Binding-site contacts:
Ligand atom C3 contacts residue ARG432 of chain 1.F at 3.4 Å.
Ligand atom O3 contacts residue TRP398 of chain 1.F at 3.7 Å.
Ligand atom P2 contacts residue SER353 of chain 1.F at 3.6 Å.
Ligand atom O5 contacts residue LEU347 of chain 1.F at 3.8 Å.
Ligand atom O4 contacts residue THR438 of chain 1.F at 3.5 Å (h-bond).
Ligand atom O3P contacts residue TRP398 of chain 1.F at 2.8 Å (h-bond).
Ligand atom O4 contacts residue GLY436 of chain 1.F at 3.7 Å.
Ligand atom O2 contacts residue LEU347 of chain 1.F at 3.5 Å.
Ligand atom O5P contacts residue SER435 of chain 1.F at 2.6 Å (h-bond).
Ligand atom O6 contacts residue THR349 of chain 1.F at 3.1 Å (h-bond).
Ligand atom P2 contacts residue THR349 of chain 1.F at 3.6 Å.
Ligand atom O4 contacts residue TYR437 of chain 1.F at 2.9 Å (h-bond).
Ligand atom O4 contacts residue GLY434 of chain 1.F at 2.6 Å (h-bond).
Ligand atom C3 contacts residue GLY434 of chain 1.F at 3.5 Å.
Ligand atom O5P contacts residue THR349 of chain 1.F at 3.3 Å (h-bond).
Ligand atom C4 contacts residue GLY434 of chain 1.F at 3.3 Å.
Ligand atom O4P contacts residue SER435 of chain 1.F at 3.2 Å (h-bond).
Ligand atom C5 contacts residue GLY434 of chain 1.F at 3.5 Å.
Ligand atom C6 contacts residue LEU347 of chain 1.F at 3.7 Å (hydrophobic).
Ligand atom O6P contacts residue SER353 of chain 1.F at 2.7 Å (h-bond).
Ligand atom O4P contacts residue SER353 of chain 1.F at 3.7 Å.
Ligand atom C1 contacts residue ARG405 of chain 1.F at 3.8 Å.
Ligand atom O2 contacts residue GLY430 of chain 1.F at 3.6 Å (h-bond).
Ligand atom P2 contacts residue SER435 of chain 1.F at 3.4 Å.
Ligand atom O2P contacts residue ARG405 of chain 1.F at 2.6 Å (salt-bridge).
Ligand atom P1 contacts residue ARG405 of chain 1.F at 3.7 Å.
Ligand atom O1P contacts residue GLY434 of chain 1.F at 2.9 Å (h-bond).
Ligand atom O4P contacts residue GLY436 of chain 1.F at 2.9 Å (h-bond).
Ligand atom O3 contacts residue ARG432 of chain 1.F at 2.8 Å (salt-bridge).
Ligand atom O6 contacts residue THR348 of chain 1.F at 3.6 Å.
Ligand atom O5P contacts residue THR350 of chain 1.F at 2.7 Å (h-bond).
Ligand atom O3P contacts residue ARG405 of chain 1.F at 2.8 Å (salt-bridge).
Ligand atom P2 contacts residue THR348 of chain 1.F at 3.5 Å.
Ligand atom O6P contacts residue THR348 of chain 1.F at 2.6 Å (h-bond).
Ligand atom O1 contacts residue GLY434 of chain 1.F at 3.7 Å.
Ligand atom O3 contacts residue GLY430 of chain 1.F at 3.2 Å.
Ligand atom O5P contacts residue THR348 of chain 1.F at 3.7 Å.
Ligand atom C6 contacts residue SER353 of chain 1.F at 3.8 Å.
Ligand atom C6 contacts residue THR438 of chain 1.F at 3.5 Å.
Ligand atom O1P contacts residue PRO433 of chain 1.F at 3.7 Å.

This protein binds this small molecule.
Small molecule (SMILES): O=P(O)(O)OC[C@H]1O[C@](O)(COP(=O)(O)O)[C@@H](O)[C@@H]1O

Sequence of chain 1.F:
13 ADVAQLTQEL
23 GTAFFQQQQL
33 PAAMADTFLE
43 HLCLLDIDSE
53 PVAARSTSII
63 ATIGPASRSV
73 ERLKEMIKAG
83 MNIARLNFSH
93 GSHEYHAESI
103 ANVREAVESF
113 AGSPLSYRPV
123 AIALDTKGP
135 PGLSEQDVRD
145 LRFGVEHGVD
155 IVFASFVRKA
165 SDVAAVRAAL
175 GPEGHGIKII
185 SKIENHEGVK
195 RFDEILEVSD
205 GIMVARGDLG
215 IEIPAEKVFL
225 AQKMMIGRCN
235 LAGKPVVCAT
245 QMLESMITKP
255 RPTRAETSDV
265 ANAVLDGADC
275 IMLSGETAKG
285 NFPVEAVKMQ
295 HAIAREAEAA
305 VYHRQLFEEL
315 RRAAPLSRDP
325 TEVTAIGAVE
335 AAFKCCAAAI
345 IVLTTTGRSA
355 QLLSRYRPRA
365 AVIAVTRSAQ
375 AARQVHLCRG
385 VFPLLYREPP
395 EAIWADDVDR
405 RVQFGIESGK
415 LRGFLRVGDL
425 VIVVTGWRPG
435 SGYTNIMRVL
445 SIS